Binding-site contacts:
Ligand atom C8 contacts residue PHE329 of chain 1.E at 3.8 Å (hydrophobic).
Ligand atom O7 contacts residue GLY326 of chain 1.E at 3.5 Å.
Ligand atom C8 contacts residue GLY326 of chain 1.E at 3.8 Å.
Ligand atom N2 contacts residue ASN330 of chain 1.E at 2.9 Å (h-bond).
Ligand atom C3 contacts residue ASN330 of chain 1.E at 3.8 Å.
Ligand atom O3 contacts residue VAL354 of chain 1.E at 4.1 Å.
Ligand atom O7 contacts residue ASN330 of chain 1.E at 3.0 Å (h-bond).
Ligand atom C4 contacts residue ASN330 of chain 1.E at 4.2 Å.
Ligand atom C8 contacts residue ASN330 of chain 1.E at 4.3 Å.
Ligand atom O5 contacts residue ASN330 of chain 1.E at 2.4 Å (h-bond).
Ligand atom C7 contacts residue ASN330 of chain 1.E at 3.1 Å.
Ligand atom C1 contacts residue ASN330 of chain 1.E at 1.4 Å.
Ligand atom C7 contacts residue GLY326 of chain 1.E at 4.0 Å.
Ligand atom C2 contacts residue ASN330 of chain 1.E at 2.5 Å.
Ligand atom C8 contacts residue LEU355 of chain 1.E at 4.0 Å (hydrophobic).
Ligand atom C8 contacts residue PHE325 of chain 1.E at 3.7 Å (hydrophobic).
Ligand atom C5 contacts residue ASN330 of chain 1.E at 3.7 Å.

Sequence of chain 1.E:
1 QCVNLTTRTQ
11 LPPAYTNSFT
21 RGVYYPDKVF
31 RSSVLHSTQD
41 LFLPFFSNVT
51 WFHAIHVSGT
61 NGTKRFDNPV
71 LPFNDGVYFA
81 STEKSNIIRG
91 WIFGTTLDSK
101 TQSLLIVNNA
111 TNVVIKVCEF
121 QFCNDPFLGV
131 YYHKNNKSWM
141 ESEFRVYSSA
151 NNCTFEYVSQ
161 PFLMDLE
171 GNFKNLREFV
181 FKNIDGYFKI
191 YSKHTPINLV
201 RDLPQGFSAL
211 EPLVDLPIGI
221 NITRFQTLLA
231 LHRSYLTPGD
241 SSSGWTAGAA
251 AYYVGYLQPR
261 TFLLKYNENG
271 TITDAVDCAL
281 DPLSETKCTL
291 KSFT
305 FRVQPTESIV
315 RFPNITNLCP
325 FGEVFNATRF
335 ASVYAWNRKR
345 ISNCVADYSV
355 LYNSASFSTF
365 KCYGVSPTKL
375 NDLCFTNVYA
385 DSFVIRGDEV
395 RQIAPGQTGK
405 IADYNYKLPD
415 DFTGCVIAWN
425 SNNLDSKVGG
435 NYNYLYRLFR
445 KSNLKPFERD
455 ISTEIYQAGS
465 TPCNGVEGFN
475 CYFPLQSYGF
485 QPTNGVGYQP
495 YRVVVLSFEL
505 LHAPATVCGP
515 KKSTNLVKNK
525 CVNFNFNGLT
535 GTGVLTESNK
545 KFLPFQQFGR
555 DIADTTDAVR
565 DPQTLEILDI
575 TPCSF

A small-molecule ligand and the protein it binds are described below.
Small molecule (SMILES): CC(=O)N[C@@H]1[C@@H](O)[C@H](O)[C@@H](CO)O[C@H]1O